Sequence of chain 4.A:
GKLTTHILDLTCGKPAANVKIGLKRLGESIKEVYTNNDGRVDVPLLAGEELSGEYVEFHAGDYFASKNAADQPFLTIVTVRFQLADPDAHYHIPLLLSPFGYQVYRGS

Binding-site contacts:
Ligand atom N1 contacts residue ARG49 of chain 4.A at 3.6 Å (salt-bridge).
Ligand atom C6 contacts residue ARG49 of chain 4.A at 3.7 Å.
Ligand atom N5 contacts residue TYR118 of chain 2.A at 2.9 Å (h-bond).
Ligand atom N6 contacts residue PRO107 of chain 4.A at 4.2 Å.
Ligand atom N6 contacts residue URN1 of chain 4.C at 1.2 Å (h-bond).
Ligand atom N5 contacts residue PRO107 of chain 4.A at 4.0 Å.
Ligand atom C6 contacts residue HIS105 of chain 4.A at 3.4 Å.
Ligand atom N5 contacts residue HIS14 of chain 4.A at 3.8 Å.
Ligand atom O4 contacts residue HIS105 of chain 2.A at 3.7 Å.
Ligand atom C5 contacts residue TYR118 of chain 4.A at 3.7 Å (hydrophobic).
Ligand atom C4 contacts residue TYR118 of chain 2.A at 4.0 Å (hydrophobic).
Ligand atom N1 contacts residue ARG49 of chain 2.A at 4.3 Å.
Ligand atom C5 contacts residue URN1 of chain 4.C at 0.7 Å.
Ligand atom C4 contacts residue HIS105 of chain 2.A at 3.8 Å.
Ligand atom C4 contacts residue HIS14 of chain 2.A at 3.7 Å.
Ligand atom N6 contacts residue ARG49 of chain 4.A at 3.4 Å (salt-bridge).
Ligand atom C2 contacts residue URN1 of chain 4.C at 0.7 Å.
Ligand atom N5 contacts residue TYR118 of chain 4.A at 2.7 Å (h-bond).
Ligand atom C5 contacts residue TYR118 of chain 2.A at 3.8 Å (hydrophobic).
Ligand atom O4 contacts residue URN1 of chain 4.C at 1.2 Å (h-bond).
Ligand atom C6 contacts residue URN1 of chain 4.C at 0.5 Å.
Ligand atom N6 contacts residue HIS14 of chain 4.A at 2.8 Å.
Ligand atom C4 contacts residue URN1 of chain 4.C at 0.7 Å.
Ligand atom N3 contacts residue ARG49 of chain 2.A at 3.1 Å (salt-bridge).
Ligand atom N3 contacts residue HIS14 of chain 2.A at 3.5 Å.
Ligand atom O4 contacts residue TYR118 of chain 2.A at 3.2 Å (h-bond).
Ligand atom N3 contacts residue HIS105 of chain 2.A at 3.4 Å (h-bond).
Ligand atom O4 contacts residue TYR118 of chain 4.A at 4.1 Å.
Ligand atom C5 contacts residue HIS14 of chain 4.A at 4.1 Å.
Ligand atom O2 contacts residue URN1 of chain 4.C at 1.7 Å (h-bond).
Ligand atom N6 contacts residue HIS105 of chain 4.A at 2.6 Å (h-bond).
Ligand atom O2 contacts residue ARG49 of chain 2.A at 2.7 Å (salt-bridge).
Ligand atom C6 contacts residue HIS14 of chain 4.A at 3.7 Å.
Ligand atom N1 contacts residue HIS105 of chain 4.A at 3.8 Å.
Ligand atom N3 contacts residue URN1 of chain 4.C at 0.5 Å.
Ligand atom O4 contacts residue PRO107 of chain 2.A at 3.3 Å.
Ligand atom C2 contacts residue ARG49 of chain 2.A at 3.1 Å.
Ligand atom N5 contacts residue URN1 of chain 4.C at 1.2 Å (h-bond).
Ligand atom N1 contacts residue URN1 of chain 4.C at 0.7 Å.
Ligand atom O4 contacts residue HIS14 of chain 2.A at 3.3 Å.

Sequence of chain 2.A:
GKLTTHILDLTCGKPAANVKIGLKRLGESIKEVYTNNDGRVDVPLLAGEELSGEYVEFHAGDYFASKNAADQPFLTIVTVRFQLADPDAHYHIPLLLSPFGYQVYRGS

A small-molecule ligand and the protein it binds are described below.
Small molecule (SMILES): Nc1[nH]c(=O)[nH]c(=O)c1N